Sequence of chain 1.A:
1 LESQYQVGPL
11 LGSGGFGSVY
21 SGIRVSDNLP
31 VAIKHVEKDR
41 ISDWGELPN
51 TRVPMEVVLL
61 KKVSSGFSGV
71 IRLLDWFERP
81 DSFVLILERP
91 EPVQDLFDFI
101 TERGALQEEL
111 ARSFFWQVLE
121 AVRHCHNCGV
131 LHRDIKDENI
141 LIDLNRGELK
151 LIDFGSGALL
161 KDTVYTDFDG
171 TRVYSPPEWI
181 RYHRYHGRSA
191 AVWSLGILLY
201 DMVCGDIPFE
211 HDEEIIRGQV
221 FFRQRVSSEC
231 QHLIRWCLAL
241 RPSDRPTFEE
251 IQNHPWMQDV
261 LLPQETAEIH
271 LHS

This small molecule binds to this protein.
Small molecule (SMILES): N#Cc1ccnc2[nH]c(-c3ccc(N4CCNCC4)cc3)cc12

Binding-site contacts:
Ligand atom CAB contacts residue ILE71 of chain 1.A at 4.0 Å (hydrophobic).
Ligand atom CAA contacts residue ALA32 of chain 1.A at 3.3 Å (hydrophobic).
Ligand atom NAC contacts residue ILE152 of chain 1.A at 4.0 Å.
Ligand atom CAR contacts residue ASP98 of chain 1.A at 3.9 Å.
Ligand atom CAR contacts residue LEU11 of chain 1.A at 3.5 Å (hydrophobic).
Ligand atom CAN contacts residue ASP95 of chain 1.A at 4.2 Å.
Ligand atom CAE contacts residue VAL19 of chain 1.A at 4.1 Å (hydrophobic).
Ligand atom CAA contacts residue ILE71 of chain 1.A at 4.2 Å (hydrophobic).
Ligand atom CAH contacts residue VAL19 of chain 1.A at 4.2 Å (hydrophobic).
Ligand atom CAD contacts residue LEU141 of chain 1.A at 3.4 Å (hydrophobic).
Ligand atom CAS contacts residue ASP98 of chain 1.A at 3.0 Å.
Ligand atom CAF contacts residue ILE152 of chain 1.A at 3.9 Å (hydrophobic).
Ligand atom NAW contacts residue PRO90 of chain 1.A at 4.0 Å.
Ligand atom CAD contacts residue ALA32 of chain 1.A at 3.5 Å (hydrophobic).
Ligand atom NAW contacts residue VAL93 of chain 1.A at 3.9 Å.
Ligand atom NAQ contacts residue LEU11 of chain 1.A at 4.1 Å.
Ligand atom CAK contacts residue ALA32 of chain 1.A at 3.8 Å (hydrophobic).
Ligand atom NAT contacts residue ASP98 of chain 1.A at 3.8 Å.
Ligand atom CAH contacts residue ILE152 of chain 1.A at 4.1 Å (hydrophobic).
Ligand atom CAO contacts residue LEU11 of chain 1.A at 3.8 Å (hydrophobic).
Ligand atom CAL contacts residue PHE16 of chain 1.A at 4.1 Å (hydrophobic).
Ligand atom CAB contacts residue ALA32 of chain 1.A at 3.8 Å (hydrophobic).
Ligand atom CAK contacts residue ARG89 of chain 1.A at 4.0 Å.
Ligand atom CAN contacts residue LEU11 of chain 1.A at 4.1 Å (hydrophobic).
Ligand atom CAK contacts residue LEU141 of chain 1.A at 3.7 Å (hydrophobic).
Ligand atom CAB contacts residue LEU87 of chain 1.A at 3.8 Å (hydrophobic).
Ligand atom CAA contacts residue LEU141 of chain 1.A at 4.0 Å (hydrophobic).
Ligand atom CAF contacts residue LEU141 of chain 1.A at 4.0 Å (hydrophobic).
Ligand atom CAP contacts residue LEU11 of chain 1.A at 4.2 Å (hydrophobic).
Ligand atom CAA contacts residue GLU88 of chain 1.A at 3.3 Å.
Ligand atom CAK contacts residue GLU88 of chain 1.A at 4.1 Å.
Ligand atom NAG contacts residue ILE152 of chain 1.A at 3.5 Å.
Ligand atom NAW contacts residue LEU141 of chain 1.A at 4.2 Å.
Ligand atom CAI contacts residue LEU141 of chain 1.A at 3.8 Å (hydrophobic).
Ligand atom CAE contacts residue LEU141 of chain 1.A at 3.5 Å (hydrophobic).
Ligand atom CAF contacts residue VAL19 of chain 1.A at 3.9 Å (hydrophobic).
Ligand atom NAG contacts residue VAL19 of chain 1.A at 4.0 Å.
Ligand atom CAM contacts residue PHE16 of chain 1.A at 3.9 Å (hydrophobic).
Ligand atom NAW contacts residue ARG89 of chain 1.A at 3.1 Å.
Ligand atom CAM contacts residue ASP95 of chain 1.A at 4.1 Å.